Sequence of chain 2.A:
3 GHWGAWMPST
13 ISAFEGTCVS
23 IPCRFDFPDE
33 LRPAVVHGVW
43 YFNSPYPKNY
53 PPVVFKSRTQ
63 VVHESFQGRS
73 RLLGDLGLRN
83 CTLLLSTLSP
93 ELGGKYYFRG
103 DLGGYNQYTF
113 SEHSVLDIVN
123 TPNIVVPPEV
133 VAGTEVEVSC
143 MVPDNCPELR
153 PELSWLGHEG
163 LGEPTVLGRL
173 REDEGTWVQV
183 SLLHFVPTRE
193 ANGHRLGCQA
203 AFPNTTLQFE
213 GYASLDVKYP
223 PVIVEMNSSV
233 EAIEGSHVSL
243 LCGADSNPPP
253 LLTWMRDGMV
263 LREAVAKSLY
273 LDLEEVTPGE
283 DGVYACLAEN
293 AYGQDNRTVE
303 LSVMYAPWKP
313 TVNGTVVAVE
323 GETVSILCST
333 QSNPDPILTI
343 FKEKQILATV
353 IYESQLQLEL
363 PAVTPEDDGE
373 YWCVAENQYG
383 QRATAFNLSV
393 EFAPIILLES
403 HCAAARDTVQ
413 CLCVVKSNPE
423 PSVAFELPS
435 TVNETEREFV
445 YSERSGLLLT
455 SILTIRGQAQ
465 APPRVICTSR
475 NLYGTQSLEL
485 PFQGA

The small molecule below binds the protein below.
Small molecule (SMILES): CC(=O)N[C@H]1CO[C@H](CO[C@@H]2O[C@@H](C)[C@@H](O)[C@@H](O)[C@@H]2O)[C@@H](O)[C@@H]1O

Binding-site contacts:
Ligand atom O6 contacts residue SER331 of chain 2.A at 3.8 Å.
Ligand atom C6 contacts residue THR313 of chain 2.A at 4.3 Å.
Ligand atom O7 contacts residue ASN315 of chain 2.A at 3.0 Å (h-bond).
Ligand atom C3 contacts residue ASN315 of chain 2.A at 4.1 Å.
Ligand atom O5 contacts residue ASN315 of chain 2.A at 2.3 Å (h-bond).
Ligand atom C4 contacts residue ASN315 of chain 2.A at 4.4 Å.
Ligand atom O6 contacts residue THR313 of chain 2.A at 4.0 Å.
Ligand atom N2 contacts residue ASN315 of chain 2.A at 3.6 Å.
Ligand atom C4 contacts residue THR313 of chain 2.A at 3.6 Å.
Ligand atom C7 contacts residue ASN315 of chain 2.A at 3.2 Å.
Ligand atom C2 contacts residue ASN315 of chain 2.A at 3.1 Å.
Ligand atom C6 contacts residue SER331 of chain 2.A at 3.6 Å.
Ligand atom C5 contacts residue SER331 of chain 2.A at 3.9 Å.
Ligand atom C5 contacts residue ASN315 of chain 2.A at 3.5 Å.
Ligand atom C6 contacts residue SER331 of chain 2.A at 3.2 Å.
Ligand atom C5 contacts residue SER331 of chain 2.A at 3.8 Å.
Ligand atom O5 contacts residue SER331 of chain 2.A at 4.2 Å.
Ligand atom C6 contacts residue THR313 of chain 2.A at 4.0 Å.
Ligand atom O3 contacts residue THR313 of chain 2.A at 4.3 Å.
Ligand atom C8 contacts residue ASN315 of chain 2.A at 3.2 Å.
Ligand atom O7 contacts residue LEU329 of chain 2.A at 4.0 Å.
Ligand atom C1 contacts residue ASN315 of chain 2.A at 1.6 Å.
Ligand atom C5 contacts residue THR313 of chain 2.A at 3.5 Å.
Ligand atom C3 contacts residue THR313 of chain 2.A at 3.9 Å.
Ligand atom C6 contacts residue THR332 of chain 2.A at 4.0 Å.
Ligand atom C6 contacts residue GLN333 of chain 2.A at 4.0 Å.